This protein binds this small molecule.
Small molecule (SMILES): CC(=O)N[C@@H]1[C@@H](O)[C@H](O)[C@@H](CO)O[C@H]1O

Sequence of chain 1.D:
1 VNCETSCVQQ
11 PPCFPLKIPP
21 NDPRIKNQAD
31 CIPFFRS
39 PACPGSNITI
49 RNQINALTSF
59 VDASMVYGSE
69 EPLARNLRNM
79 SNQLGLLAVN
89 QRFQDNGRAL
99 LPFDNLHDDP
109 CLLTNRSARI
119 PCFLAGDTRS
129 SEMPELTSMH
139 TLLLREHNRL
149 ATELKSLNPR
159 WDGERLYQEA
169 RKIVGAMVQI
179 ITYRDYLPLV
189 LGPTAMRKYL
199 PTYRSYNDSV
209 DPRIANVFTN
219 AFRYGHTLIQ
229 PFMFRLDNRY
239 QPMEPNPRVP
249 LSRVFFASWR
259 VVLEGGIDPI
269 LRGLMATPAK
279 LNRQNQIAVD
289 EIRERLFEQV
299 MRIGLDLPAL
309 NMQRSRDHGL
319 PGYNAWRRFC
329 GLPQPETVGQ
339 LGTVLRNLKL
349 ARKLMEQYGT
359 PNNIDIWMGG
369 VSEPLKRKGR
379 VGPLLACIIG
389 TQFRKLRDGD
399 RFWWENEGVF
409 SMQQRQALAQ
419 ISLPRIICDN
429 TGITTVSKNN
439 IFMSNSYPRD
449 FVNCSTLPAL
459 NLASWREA

Binding-site contacts:
Ligand atom C7 contacts residue ASN77 of chain 1.D at 3.6 Å.
Ligand atom O5 contacts residue LEU84 of chain 1.D at 4.3 Å.
Ligand atom C1 contacts residue ASN80 of chain 1.D at 3.5 Å.
Ligand atom O6 contacts residue ASN80 of chain 1.D at 4.2 Å.
Ligand atom C4 contacts residue ASN77 of chain 1.D at 4.2 Å.
Ligand atom C5 contacts residue ASN80 of chain 1.D at 3.4 Å.
Ligand atom C7 contacts residue VAL87 of chain 1.D at 4.0 Å (hydrophobic).
Ligand atom O6 contacts residue LEU84 of chain 1.D at 3.9 Å.
Ligand atom O7 contacts residue ASN77 of chain 1.D at 3.7 Å.
Ligand atom C8 contacts residue ALA86 of chain 1.D at 4.0 Å (hydrophobic).
Ligand atom C7 contacts residue ALA86 of chain 1.D at 4.2 Å (hydrophobic).
Ligand atom N2 contacts residue ASN77 of chain 1.D at 3.0 Å (h-bond).
Ligand atom C8 contacts residue GLN89 of chain 1.D at 4.0 Å.
Ligand atom O3 contacts residue GLN89 of chain 1.D at 3.1 Å (h-bond).
Ligand atom O7 contacts residue VAL87 of chain 1.D at 2.8 Å (h-bond).
Ligand atom N2 contacts residue GLN89 of chain 1.D at 4.1 Å.
Ligand atom C3 contacts residue GLN89 of chain 1.D at 4.3 Å.
Ligand atom O7 contacts residue GLN89 of chain 1.D at 3.6 Å.
Ligand atom O5 contacts residue ASN77 of chain 1.D at 2.3 Å (h-bond).
Ligand atom C8 contacts residue VAL87 of chain 1.D at 4.3 Å (hydrophobic).
Ligand atom C1 contacts residue ASN77 of chain 1.D at 1.4 Å.
Ligand atom C6 contacts residue ASN80 of chain 1.D at 3.6 Å.
Ligand atom C7 contacts residue GLN89 of chain 1.D at 3.7 Å.
Ligand atom O7 contacts residue ALA86 of chain 1.D at 3.4 Å.
Ligand atom C2 contacts residue ASN77 of chain 1.D at 2.4 Å.
Ligand atom C5 contacts residue ASN77 of chain 1.D at 3.6 Å.
Ligand atom O5 contacts residue ASN80 of chain 1.D at 3.0 Å (h-bond).
Ligand atom C3 contacts residue ASN77 of chain 1.D at 3.8 Å.